Sequence of chain 1.A:
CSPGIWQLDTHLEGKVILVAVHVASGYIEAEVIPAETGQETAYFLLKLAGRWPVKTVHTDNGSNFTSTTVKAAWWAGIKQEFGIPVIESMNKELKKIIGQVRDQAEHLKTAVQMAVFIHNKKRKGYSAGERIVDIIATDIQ

Binding-site contacts:
Ligand atom O2 contacts residue HIS125 of chain 1.A at 3.5 Å.
Ligand atom C17 contacts residue LEU56 of chain 2.A at 3.8 Å (hydrophobic).
Ligand atom C20 contacts residue THR79 of chain 2.A at 3.7 Å.
Ligand atom O2 contacts residue THR128 of chain 1.A at 3.6 Å (h-bond).
Ligand atom C10 contacts residue THR79 of chain 2.A at 4.0 Å.
Ligand atom C27 contacts residue THR128 of chain 1.A at 3.4 Å.
Ligand atom O4 contacts residue GLU124 of chain 1.A at 2.8 Å (salt-bridge).
Ligand atom O1 contacts residue TRP86 of chain 2.A at 3.9 Å.
Ligand atom C18 contacts residue MET132 of chain 1.A at 3.7 Å (hydrophobic).
Ligand atom O3 contacts residue HIS125 of chain 1.A at 3.0 Å (h-bond).
Ligand atom C11 contacts residue ALA82 of chain 2.A at 3.8 Å (hydrophobic).
Ligand atom C26 contacts residue THR128 of chain 1.A at 3.2 Å.
Ligand atom C19 contacts residue THR79 of chain 2.A at 3.8 Å.
Ligand atom C19 contacts residue ALA82 of chain 2.A at 3.7 Å (hydrophobic).
Ligand atom C27 contacts residue HIS125 of chain 1.A at 3.9 Å.
Ligand atom C17 contacts residue MET132 of chain 1.A at 4.0 Å (hydrophobic).
Ligand atom O3 contacts residue THR128 of chain 1.A at 2.5 Å (h-bond).
Ligand atom C4 contacts residue THR79 of chain 2.A at 4.0 Å.
Ligand atom C24 contacts residue THR79 of chain 2.A at 3.4 Å.
Ligand atom C18 contacts residue TRP86 of chain 2.A at 3.8 Å (hydrophobic).
Ligand atom C23 contacts residue THR128 of chain 1.A at 3.9 Å.
Ligand atom O1 contacts residue ALA82 of chain 2.A at 3.8 Å.
Ligand atom O1 contacts residue ALA83 of chain 2.A at 3.6 Å.
Ligand atom C29 contacts residue HIS125 of chain 1.A at 3.5 Å.
Ligand atom C27 contacts residue GLU124 of chain 1.A at 3.6 Å.
Ligand atom C22 contacts residue THR128 of chain 1.A at 3.7 Å.
Ligand atom O3 contacts residue GLU124 of chain 1.A at 3.6 Å (salt-bridge).
Ligand atom O6 contacts residue THR79 of chain 2.A at 3.9 Å.
Ligand atom N1 contacts residue GLN122 of chain 1.A at 3.4 Å (h-bond).
Ligand atom O3 contacts residue ALA123 of chain 1.A at 4.0 Å.
Ligand atom C25 contacts residue PGE1 of chain 1.D at 3.8 Å.
Ligand atom O4 contacts residue ALA123 of chain 1.A at 3.5 Å.
Ligand atom O6 contacts residue GLN49 of chain 2.A at 3.0 Å (h-bond).
Ligand atom C3 contacts residue THR78 of chain 2.A at 3.3 Å.
Ligand atom C19 contacts residue ALA83 of chain 2.A at 3.6 Å (hydrophobic).
Ligand atom O1 contacts residue LEU56 of chain 2.A at 3.6 Å.
Ligand atom C4 contacts residue THR78 of chain 2.A at 3.7 Å.
Ligand atom C20 contacts residue ALA82 of chain 2.A at 3.9 Å (hydrophobic).
Ligand atom C17 contacts residue TRP86 of chain 2.A at 3.5 Å (hydrophobic).
Ligand atom C29 contacts residue GLU124 of chain 1.A at 3.6 Å.

A protein and the small-molecule ligand that binds it are described below.
Small molecule (SMILES): Cc1ccc(-c2c(C)c(-c3ccc4c(c3)NCCO4)c([C@H](OC(C)(C)C)C(=O)O)c(C)c2NS(C)(=O)=O)cc1C

Sequence of chain 2.A:
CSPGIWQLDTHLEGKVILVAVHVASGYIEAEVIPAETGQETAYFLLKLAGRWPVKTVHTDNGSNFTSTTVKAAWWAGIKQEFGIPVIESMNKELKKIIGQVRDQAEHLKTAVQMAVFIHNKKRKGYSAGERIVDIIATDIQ